Sequence of chain 4.C:
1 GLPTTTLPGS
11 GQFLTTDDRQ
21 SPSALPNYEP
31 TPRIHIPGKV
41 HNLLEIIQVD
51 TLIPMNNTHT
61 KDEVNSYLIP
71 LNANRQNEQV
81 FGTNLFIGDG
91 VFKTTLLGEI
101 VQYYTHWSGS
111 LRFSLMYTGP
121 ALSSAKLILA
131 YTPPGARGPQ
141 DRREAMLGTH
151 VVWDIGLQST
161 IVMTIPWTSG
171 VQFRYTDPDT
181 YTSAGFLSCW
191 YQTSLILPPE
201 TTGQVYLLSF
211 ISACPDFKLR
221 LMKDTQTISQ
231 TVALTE

Sequence of chain 4.A:
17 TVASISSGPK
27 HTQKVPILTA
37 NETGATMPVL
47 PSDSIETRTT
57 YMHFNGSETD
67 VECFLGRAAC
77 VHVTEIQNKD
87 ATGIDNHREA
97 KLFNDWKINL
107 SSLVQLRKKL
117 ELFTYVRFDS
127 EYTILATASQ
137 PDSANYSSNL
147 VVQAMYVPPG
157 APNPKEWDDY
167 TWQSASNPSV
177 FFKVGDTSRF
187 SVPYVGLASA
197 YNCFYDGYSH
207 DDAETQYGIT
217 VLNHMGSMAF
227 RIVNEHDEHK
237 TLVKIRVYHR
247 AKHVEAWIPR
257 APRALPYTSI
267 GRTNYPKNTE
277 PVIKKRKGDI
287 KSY

A protein and the small-molecule ligand that binds it are described below.
Small molecule (SMILES): Cc1cc(CCCCCCCOc2ccc(C3=N[C@@H](C)CO3)cc2)on1

Binding-site contacts:
Ligand atom C31 contacts residue VAL176 of chain 4.A at 3.3 Å (hydrophobic).
Ligand atom C5B contacts residue TYR197 of chain 4.A at 3.7 Å (hydrophobic).
Ligand atom C2C contacts residue VAL188 of chain 4.A at 3.2 Å (hydrophobic).
Ligand atom C31 contacts residue PRO174 of chain 4.A at 3.4 Å (hydrophobic).
Ligand atom C5C contacts residue ILE104 of chain 4.A at 3.8 Å (hydrophobic).
Ligand atom O1B contacts residue MET221 of chain 4.A at 3.4 Å.
Ligand atom C7C contacts residue TYR197 of chain 4.A at 3.8 Å (hydrophobic).
Ligand atom C2B contacts residue MET221 of chain 4.A at 3.5 Å (hydrophobic).
Ligand atom O1B contacts residue TYR128 of chain 4.A at 3.9 Å.
Ligand atom CM1 contacts residue SER107 of chain 4.A at 3.9 Å.
Ligand atom C1B contacts residue MET221 of chain 4.A at 3.8 Å (hydrophobic).
Ligand atom C6C contacts residue MET221 of chain 4.A at 3.7 Å (hydrophobic).
Ligand atom C7C contacts residue TYR128 of chain 4.A at 3.6 Å (hydrophobic).
Ligand atom O1 contacts residue PHE186 of chain 4.A at 3.5 Å.
Ligand atom C6B contacts residue TYR197 of chain 4.A at 3.6 Å (hydrophobic).
Ligand atom C4B contacts residue LEU106 of chain 4.A at 3.7 Å (hydrophobic).
Ligand atom C4 contacts residue TYR152 of chain 4.A at 3.9 Å (hydrophobic).
Ligand atom C3C contacts residue TYR128 of chain 4.A at 3.9 Å (hydrophobic).
Ligand atom C3 contacts residue PRO174 of chain 4.A at 3.8 Å (hydrophobic).
Ligand atom C4A contacts residue ASN219 of chain 4.A at 3.5 Å.
Ligand atom C6C contacts residue VAL191 of chain 4.A at 3.2 Å (hydrophobic).
Ligand atom C5 contacts residue PHE186 of chain 4.A at 3.5 Å (hydrophobic).
Ligand atom N3A contacts residue ASN219 of chain 4.A at 3.0 Å (h-bond).
Ligand atom C3C contacts residue VAL188 of chain 4.A at 3.3 Å (hydrophobic).
Ligand atom C31 contacts residue SER175 of chain 4.A at 3.6 Å.
Ligand atom C3B contacts residue MET221 of chain 4.A at 3.8 Å (hydrophobic).
Ligand atom C5 contacts residue TYR152 of chain 4.A at 3.8 Å (hydrophobic).
Ligand atom N2 contacts residue ALA24 of chain 4.C at 3.4 Å.
Ligand atom C3 contacts residue PHE186 of chain 4.A at 3.8 Å (hydrophobic).
Ligand atom O1 contacts residue TYR152 of chain 4.A at 3.9 Å.
Ligand atom C4 contacts residue PHE186 of chain 4.A at 3.6 Å (hydrophobic).
Ligand atom O1 contacts residue VAL188 of chain 4.A at 3.8 Å.
Ligand atom C4C contacts residue TYR152 of chain 4.A at 3.8 Å (hydrophobic).
Ligand atom C5C contacts residue TYR128 of chain 4.A at 3.5 Å (hydrophobic).
Ligand atom O1 contacts residue ALA24 of chain 4.C at 3.6 Å.
Ligand atom C5B contacts residue LEU106 of chain 4.A at 3.5 Å (hydrophobic).
Ligand atom C4 contacts residue MET224 of chain 4.A at 3.8 Å (hydrophobic).
Ligand atom N2 contacts residue PHE186 of chain 4.A at 3.7 Å.
Ligand atom C6B contacts residue LEU106 of chain 4.A at 3.9 Å (hydrophobic).
Ligand atom C31 contacts residue ALA150 of chain 4.A at 3.5 Å (hydrophobic).